Sequence of chain 1.B:
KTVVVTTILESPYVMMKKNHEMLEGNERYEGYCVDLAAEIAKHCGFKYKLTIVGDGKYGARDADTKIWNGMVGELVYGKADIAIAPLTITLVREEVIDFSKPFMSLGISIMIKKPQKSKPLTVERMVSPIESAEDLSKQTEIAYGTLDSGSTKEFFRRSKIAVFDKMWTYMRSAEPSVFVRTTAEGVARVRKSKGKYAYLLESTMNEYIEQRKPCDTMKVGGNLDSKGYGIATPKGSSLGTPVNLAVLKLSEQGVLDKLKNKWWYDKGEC

This protein binds this small molecule.
Small molecule (SMILES): N[C@@H](CCC(=O)O)C(=O)O

Binding-site contacts:
Ligand atom N contacts residue TYR471 of chain 1.B at 3.9 Å.
Ligand atom OE1 contacts residue THR676 of chain 1.B at 3.2 Å (h-bond).
Ligand atom O contacts residue TYR471 of chain 1.B at 3.4 Å.
Ligand atom N contacts residue TYR753 of chain 1.B at 3.4 Å.
Ligand atom CA contacts residue THR501 of chain 1.B at 3.3 Å.
Ligand atom CB contacts residue TYR471 of chain 1.B at 3.6 Å (hydrophobic).
Ligand atom CG contacts residue LEU671 of chain 1.B at 4.0 Å (hydrophobic).
Ligand atom CA contacts residue SER675 of chain 1.B at 3.8 Å.
Ligand atom OE1 contacts residue GLU726 of chain 1.B at 3.3 Å.
Ligand atom C contacts residue SER675 of chain 1.B at 3.5 Å.
Ligand atom CG contacts residue TYR471 of chain 1.B at 4.1 Å (hydrophobic).
Ligand atom C contacts residue ARG506 of chain 1.B at 3.3 Å.
Ligand atom C contacts residue TYR471 of chain 1.B at 3.8 Å (hydrophobic).
Ligand atom O contacts residue SER675 of chain 1.B at 2.8 Å (h-bond).
Ligand atom C contacts residue THR501 of chain 1.B at 3.6 Å.
Ligand atom OXT contacts residue THR501 of chain 1.B at 2.8 Å (h-bond).
Ligand atom CA contacts residue GLU726 of chain 1.B at 3.2 Å.
Ligand atom OE2 contacts residue GLY674 of chain 1.B at 4.0 Å.
Ligand atom OE2 contacts residue SER675 of chain 1.B at 3.4 Å (h-bond).
Ligand atom CA contacts residue PRO499 of chain 1.B at 4.0 Å (hydrophobic).
Ligand atom CD contacts residue GLU726 of chain 1.B at 3.5 Å.
Ligand atom OXT contacts residue TYR471 of chain 1.B at 3.8 Å.
Ligand atom OE2 contacts residue LEU671 of chain 1.B at 4.1 Å.
Ligand atom N contacts residue THR501 of chain 1.B at 3.1 Å (h-bond).
Ligand atom OXT contacts residue ARG506 of chain 1.B at 2.6 Å (salt-bridge).
Ligand atom O contacts residue GLY674 of chain 1.B at 3.5 Å.
Ligand atom O contacts residue ARG506 of chain 1.B at 2.7 Å (salt-bridge).
Ligand atom OE2 contacts residue GLU726 of chain 1.B at 3.8 Å.
Ligand atom OXT contacts residue PRO499 of chain 1.B at 3.8 Å.
Ligand atom N contacts residue GLU726 of chain 1.B at 3.3 Å (salt-bridge).
Ligand atom CD contacts residue THR676 of chain 1.B at 3.5 Å.
Ligand atom CG contacts residue GLU726 of chain 1.B at 3.5 Å.
Ligand atom CB contacts residue SER675 of chain 1.B at 4.1 Å.
Ligand atom OE1 contacts residue LEU725 of chain 1.B at 4.0 Å.
Ligand atom CD contacts residue LEU671 of chain 1.B at 4.0 Å (hydrophobic).
Ligand atom N contacts residue PRO499 of chain 1.B at 2.8 Å (h-bond).
Ligand atom OE2 contacts residue THR676 of chain 1.B at 3.0 Å (h-bond).
Ligand atom CA contacts residue TYR471 of chain 1.B at 4.0 Å (hydrophobic).
Ligand atom OXT contacts residue LEU500 of chain 1.B at 3.5 Å.
Ligand atom CB contacts residue GLU726 of chain 1.B at 3.9 Å.